Binding-site contacts:
Ligand atom CAS contacts residue ILE253 of chain 1.A at 4.0 Å (hydrophobic).
Ligand atom CAT contacts residue THR427 of chain 1.A at 3.8 Å.
Ligand atom CAT contacts residue LEU171 of chain 1.A at 3.6 Å (hydrophobic).
Ligand atom CAH contacts residue LEU64 of chain 1.A at 4.0 Å (hydrophobic).
Ligand atom CAK contacts residue HEM1 of chain 1.C at 3.6 Å.
Ligand atom CAT contacts residue GLU257 of chain 1.A at 3.8 Å.
Ligand atom CAC contacts residue VAL78 of chain 1.A at 4.0 Å (hydrophobic).
Ligand atom CAU contacts residue THR427 of chain 1.A at 3.8 Å.
Ligand atom CAT contacts residue ILE253 of chain 1.A at 3.5 Å (hydrophobic).
Ligand atom CAB contacts residue VAL78 of chain 1.A at 3.9 Å (hydrophobic).
Ligand atom CAJ contacts residue ALA426 of chain 1.A at 4.1 Å (hydrophobic).
Ligand atom CAP contacts residue ALA319 of chain 1.A at 4.1 Å (hydrophobic).
Ligand atom CAQ contacts residue ALA319 of chain 1.A at 4.0 Å (hydrophobic).
Ligand atom CAF contacts residue LEU64 of chain 1.A at 3.9 Å (hydrophobic).
Ligand atom CAK contacts residue VAL78 of chain 1.A at 4.1 Å (hydrophobic).
Ligand atom CLAY contacts residue PHE73 of chain 1.A at 3.4 Å.
Ligand atom CAQ contacts residue THR258 of chain 1.A at 4.1 Å.
Ligand atom CAD contacts residue VAL78 of chain 1.A at 3.7 Å (hydrophobic).
Ligand atom CAV contacts residue ILE253 of chain 1.A at 3.7 Å (hydrophobic).
Ligand atom CAE contacts residue VAL78 of chain 1.A at 3.5 Å (hydrophobic).
Ligand atom CAM contacts residue ALA254 of chain 1.A at 3.7 Å (hydrophobic).
Ligand atom CAF contacts residue PHE73 of chain 1.A at 3.4 Å (hydrophobic).
Ligand atom CAB contacts residue PHE73 of chain 1.A at 3.6 Å (hydrophobic).
Ligand atom CAV contacts residue ALA426 of chain 1.A at 3.7 Å (hydrophobic).
Ligand atom CAI contacts residue LEU64 of chain 1.A at 4.0 Å (hydrophobic).
Ligand atom CAI contacts residue TYR61 of chain 1.A at 3.9 Å (hydrophobic).
Ligand atom CAS contacts residue GLU257 of chain 1.A at 4.0 Å.
Ligand atom CAE contacts residue LEU64 of chain 1.A at 3.6 Å (hydrophobic).
Ligand atom CAF contacts residue VAL78 of chain 1.A at 3.5 Å (hydrophobic).
Ligand atom NAN contacts residue ALA254 of chain 1.A at 3.9 Å.
Ligand atom CAS contacts residue THR427 of chain 1.A at 3.3 Å.
Ligand atom CAB contacts residue THR250 of chain 1.A at 4.0 Å.
Ligand atom NAN contacts residue HEM1 of chain 1.C at 3.4 Å (h-bond).
Ligand atom CAQ contacts residue HEM1 of chain 1.C at 3.4 Å.
Ligand atom CAH contacts residue ALA426 of chain 1.A at 4.1 Å (hydrophobic).
Ligand atom CAD contacts residue PHE73 of chain 1.A at 3.1 Å (hydrophobic).
Ligand atom CAI contacts residue HEM1 of chain 1.C at 3.3 Å.
Ligand atom CAG contacts residue LEU64 of chain 1.A at 3.9 Å (hydrophobic).
Ligand atom CAV contacts residue LEU171 of chain 1.A at 3.6 Å (hydrophobic).
Ligand atom CLAY contacts residue LEU64 of chain 1.A at 3.2 Å.

Sequence of chain 1.A:
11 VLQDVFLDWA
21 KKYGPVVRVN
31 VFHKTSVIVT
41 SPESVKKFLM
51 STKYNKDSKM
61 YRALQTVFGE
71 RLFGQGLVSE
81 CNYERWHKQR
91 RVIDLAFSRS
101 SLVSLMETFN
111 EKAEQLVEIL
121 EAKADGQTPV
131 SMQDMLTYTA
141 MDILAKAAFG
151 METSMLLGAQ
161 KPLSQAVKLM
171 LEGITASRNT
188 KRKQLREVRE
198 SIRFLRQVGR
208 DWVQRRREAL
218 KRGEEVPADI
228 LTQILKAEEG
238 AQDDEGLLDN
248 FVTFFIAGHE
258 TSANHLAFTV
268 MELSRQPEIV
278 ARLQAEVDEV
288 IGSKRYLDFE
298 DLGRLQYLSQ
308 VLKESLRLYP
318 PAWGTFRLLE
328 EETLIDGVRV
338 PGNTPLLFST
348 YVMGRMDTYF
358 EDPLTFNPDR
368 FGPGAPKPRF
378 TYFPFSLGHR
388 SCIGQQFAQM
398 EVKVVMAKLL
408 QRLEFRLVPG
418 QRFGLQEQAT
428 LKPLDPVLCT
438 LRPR

A protein and the small-molecule ligand that binds it are described below.
Small molecule (SMILES): Clc1ccccc1C(c1ccccc1)(c1ccccc1)n1ccnc1